This small molecule binds to this protein.
Small molecule (SMILES): O=S(=O)(O)CCN1CCN(CCS(=O)(=O)O)CC1

Binding-site contacts:
Ligand atom C2' contacts residue LEU297 of chain 1.A at 4.5 Å (hydrophobic).
Ligand atom O1 contacts residue LYS295 of chain 1.A at 4.2 Å.
Ligand atom C3 contacts residue LEU297 of chain 1.A at 3.5 Å (hydrophobic).
Ligand atom C3' contacts residue LEU297 of chain 1.A at 3.5 Å (hydrophobic).
Ligand atom C4' contacts residue LEU297 of chain 1.A at 3.2 Å (hydrophobic).
Ligand atom N1' contacts residue LEU297 of chain 1.A at 3.1 Å (h-bond).
Ligand atom C4 contacts residue LYS295 of chain 1.A at 3.5 Å.
Ligand atom C3' contacts residue THR296 of chain 1.A at 4.3 Å.
Ligand atom C1 contacts residue GLN294 of chain 1.A at 3.4 Å.
Ligand atom N1 contacts residue LEU297 of chain 1.A at 4.3 Å.
Ligand atom O2' contacts residue LEU297 of chain 1.A at 3.8 Å.
Ligand atom O3 contacts residue GLN294 of chain 1.A at 4.5 Å.
Ligand atom S1 contacts residue LYS295 of chain 1.A at 4.4 Å.
Ligand atom C4 contacts residue LEU297 of chain 1.A at 3.8 Å (hydrophobic).
Ligand atom S1 contacts residue GLN294 of chain 1.A at 4.0 Å.
Ligand atom N1 contacts residue GLN294 of chain 1.A at 4.5 Å.
Ligand atom C3' contacts residue LYS295 of chain 1.A at 3.6 Å.
Ligand atom C4 contacts residue GLN294 of chain 1.A at 3.7 Å.
Ligand atom O2 contacts residue LYS295 of chain 1.A at 3.6 Å.
Ligand atom O2 contacts residue GLN294 of chain 1.A at 3.4 Å (h-bond).

Sequence of chain 1.A:
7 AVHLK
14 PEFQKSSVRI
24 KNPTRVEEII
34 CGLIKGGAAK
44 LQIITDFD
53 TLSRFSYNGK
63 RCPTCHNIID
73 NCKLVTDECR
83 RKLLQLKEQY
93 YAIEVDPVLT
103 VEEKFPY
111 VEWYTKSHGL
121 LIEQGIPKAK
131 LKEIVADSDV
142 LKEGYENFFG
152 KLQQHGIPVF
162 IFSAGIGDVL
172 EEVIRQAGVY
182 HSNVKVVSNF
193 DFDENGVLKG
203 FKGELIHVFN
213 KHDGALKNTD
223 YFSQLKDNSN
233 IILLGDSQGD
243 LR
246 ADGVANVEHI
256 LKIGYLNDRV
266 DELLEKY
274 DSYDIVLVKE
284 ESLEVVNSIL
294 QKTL